The small molecule below binds the protein below.
Small molecule (SMILES): CC(C1=c2cc(NC(N)=O)ccc2=NC1=O)c1ccc[nH]1

Sequence of chain 1.A:
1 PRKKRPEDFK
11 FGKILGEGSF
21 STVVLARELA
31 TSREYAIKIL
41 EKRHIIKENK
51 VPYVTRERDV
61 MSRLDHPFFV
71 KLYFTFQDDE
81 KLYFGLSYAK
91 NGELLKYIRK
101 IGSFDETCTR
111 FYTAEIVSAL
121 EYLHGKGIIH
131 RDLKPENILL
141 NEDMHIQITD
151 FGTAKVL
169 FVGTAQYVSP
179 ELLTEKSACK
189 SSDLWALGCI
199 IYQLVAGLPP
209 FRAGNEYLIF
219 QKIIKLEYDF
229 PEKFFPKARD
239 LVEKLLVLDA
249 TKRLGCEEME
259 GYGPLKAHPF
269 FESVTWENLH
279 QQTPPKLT

Binding-site contacts:
Ligand atom C25 contacts residue GLY92 of chain 1.A at 3.5 Å.
Ligand atom O15 contacts residue THR149 of chain 1.A at 3.0 Å (h-bond).
Ligand atom C6 contacts residue SER87 of chain 1.A at 4.0 Å.
Ligand atom O4 contacts residue ALA89 of chain 1.A at 3.1 Å (h-bond).
Ligand atom C9 contacts residue VAL23 of chain 1.A at 3.9 Å (hydrophobic).
Ligand atom C7 contacts residue LEU139 of chain 1.A at 3.8 Å (hydrophobic).
Ligand atom C26 contacts residue GLY92 of chain 1.A at 3.9 Å.
Ligand atom C5 contacts residue LEU139 of chain 1.A at 4.0 Å (hydrophobic).
Ligand atom C24 contacts residue TYR88 of chain 1.A at 3.8 Å (hydrophobic).
Ligand atom C6 contacts residue ALA36 of chain 1.A at 4.0 Å (hydrophobic).
Ligand atom C3 contacts residue SER87 of chain 1.A at 3.8 Å.
Ligand atom N1 contacts residue ALA36 of chain 1.A at 3.4 Å.
Ligand atom N1 contacts residue SER87 of chain 1.A at 3.0 Å (h-bond).
Ligand atom C9 contacts residue THR149 of chain 1.A at 3.9 Å.
Ligand atom C3 contacts residue ALA89 of chain 1.A at 3.9 Å (hydrophobic).
Ligand atom O4 contacts residue LEU15 of chain 1.A at 3.8 Å.
Ligand atom C24 contacts residue ALA89 of chain 1.A at 3.1 Å (hydrophobic).
Ligand atom O4 contacts residue SER87 of chain 1.A at 3.9 Å.
Ligand atom C3 contacts residue ALA36 of chain 1.A at 3.8 Å (hydrophobic).
Ligand atom N16 contacts residue ASP150 of chain 1.A at 3.2 Å (salt-bridge).
Ligand atom C10 contacts residue LEU86 of chain 1.A at 4.0 Å (hydrophobic).
Ligand atom N16 contacts residue LYS38 of chain 1.A at 3.5 Å (salt-bridge).
Ligand atom O4 contacts residue ALA36 of chain 1.A at 4.0 Å.
Ligand atom O15 contacts residue LYS38 of chain 1.A at 3.0 Å (salt-bridge).
Ligand atom C10 contacts residue THR149 of chain 1.A at 3.2 Å.
Ligand atom C26 contacts residue LEU15 of chain 1.A at 3.9 Å (hydrophobic).
Ligand atom N12 contacts residue VAL23 of chain 1.A at 3.9 Å.
Ligand atom C6 contacts residue LEU139 of chain 1.A at 3.7 Å (hydrophobic).
Ligand atom N22 contacts residue ALA89 of chain 1.A at 3.2 Å (h-bond).
Ligand atom C11 contacts residue THR149 of chain 1.A at 3.8 Å.
Ligand atom C3 contacts residue LEU139 of chain 1.A at 4.0 Å (hydrophobic).
Ligand atom O4 contacts residue TYR88 of chain 1.A at 3.6 Å.
Ligand atom C11 contacts residue LEU86 of chain 1.A at 3.9 Å (hydrophobic).
Ligand atom C19 contacts residue LEU15 of chain 1.A at 4.0 Å (hydrophobic).
Ligand atom C14 contacts residue LYS38 of chain 1.A at 3.5 Å.
Ligand atom C20 contacts residue LEU15 of chain 1.A at 3.4 Å (hydrophobic).
Ligand atom O15 contacts residue ASP150 of chain 1.A at 3.7 Å.
Ligand atom C24 contacts residue GLY92 of chain 1.A at 3.6 Å.
Ligand atom C14 contacts residue THR149 of chain 1.A at 3.8 Å.
Ligand atom N1 contacts residue LEU139 of chain 1.A at 3.8 Å.